Sequence of chain 1.E:
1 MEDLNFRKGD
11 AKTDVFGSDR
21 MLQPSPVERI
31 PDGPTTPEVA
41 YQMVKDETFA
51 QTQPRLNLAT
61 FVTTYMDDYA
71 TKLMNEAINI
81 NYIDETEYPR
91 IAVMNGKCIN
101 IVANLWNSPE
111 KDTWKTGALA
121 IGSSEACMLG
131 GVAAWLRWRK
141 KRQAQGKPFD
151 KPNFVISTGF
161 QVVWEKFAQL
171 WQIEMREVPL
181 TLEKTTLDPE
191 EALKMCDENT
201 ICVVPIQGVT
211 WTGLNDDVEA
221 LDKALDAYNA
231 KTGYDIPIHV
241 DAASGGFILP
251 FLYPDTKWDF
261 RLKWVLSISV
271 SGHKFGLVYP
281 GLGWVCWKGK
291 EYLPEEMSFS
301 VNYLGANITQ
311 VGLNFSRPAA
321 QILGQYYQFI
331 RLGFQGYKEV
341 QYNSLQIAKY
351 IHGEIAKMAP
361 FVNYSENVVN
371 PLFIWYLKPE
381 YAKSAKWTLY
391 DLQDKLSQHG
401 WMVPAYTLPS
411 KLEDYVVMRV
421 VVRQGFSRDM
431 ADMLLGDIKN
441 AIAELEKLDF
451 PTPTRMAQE

A protein and the small-molecule ligand that binds it are described below.
Small molecule (SMILES): NCCCC(=O)O

Sequence of chain 1.B:
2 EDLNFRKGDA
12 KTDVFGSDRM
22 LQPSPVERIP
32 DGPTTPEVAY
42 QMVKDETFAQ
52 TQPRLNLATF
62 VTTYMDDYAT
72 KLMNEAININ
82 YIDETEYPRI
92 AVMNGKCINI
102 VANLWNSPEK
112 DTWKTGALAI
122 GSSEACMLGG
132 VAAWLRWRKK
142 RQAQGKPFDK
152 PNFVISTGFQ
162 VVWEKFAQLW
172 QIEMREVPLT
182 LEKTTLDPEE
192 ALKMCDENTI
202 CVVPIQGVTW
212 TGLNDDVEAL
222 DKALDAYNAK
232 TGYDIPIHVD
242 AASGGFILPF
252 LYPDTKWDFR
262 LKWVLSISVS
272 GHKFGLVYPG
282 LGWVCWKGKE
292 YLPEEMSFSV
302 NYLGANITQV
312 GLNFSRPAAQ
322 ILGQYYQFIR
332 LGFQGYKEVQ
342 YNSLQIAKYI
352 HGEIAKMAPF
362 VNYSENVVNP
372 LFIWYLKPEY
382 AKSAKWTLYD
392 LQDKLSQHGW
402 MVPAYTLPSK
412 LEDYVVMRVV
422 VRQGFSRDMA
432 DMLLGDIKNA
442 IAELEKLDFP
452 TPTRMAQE

Binding-site contacts:
Ligand atom C contacts residue SER316 of chain 1.B at 3.9 Å.
Ligand atom OXT contacts residue ASN81 of chain 1.B at 3.0 Å (h-bond).
Ligand atom CG contacts residue ASP84 of chain 1.B at 3.7 Å.
Ligand atom CB contacts residue PHE315 of chain 1.B at 3.6 Å (hydrophobic).
Ligand atom C contacts residue VAL62 of chain 1.E at 3.8 Å (hydrophobic).
Ligand atom N contacts residue THR210 of chain 1.E at 4.0 Å.
Ligand atom N contacts residue LYS274 of chain 1.E at 3.0 Å (salt-bridge).
Ligand atom CG contacts residue SER316 of chain 1.B at 3.3 Å.
Ligand atom OXT contacts residue SER316 of chain 1.B at 4.2 Å.
Ligand atom CD contacts residue LYS274 of chain 1.E at 3.9 Å.
Ligand atom C contacts residue THR60 of chain 1.E at 3.3 Å.
Ligand atom C contacts residue ASN81 of chain 1.B at 3.7 Å.
Ligand atom C contacts residue PHE61 of chain 1.E at 3.7 Å (hydrophobic).
Ligand atom O contacts residue PHE61 of chain 1.E at 2.7 Å (h-bond).
Ligand atom OXT contacts residue PHE61 of chain 1.E at 3.9 Å.
Ligand atom N contacts residue PHE61 of chain 1.E at 3.3 Å.
Ligand atom CG contacts residue ASN81 of chain 1.B at 4.0 Å.
Ligand atom OXT contacts residue VAL62 of chain 1.E at 3.8 Å.
Ligand atom OXT contacts residue ASP84 of chain 1.B at 2.6 Å (salt-bridge).
Ligand atom O contacts residue VAL62 of chain 1.E at 3.7 Å.
Ligand atom O contacts residue THR60 of chain 1.E at 3.3 Å (h-bond).
Ligand atom CD contacts residue THR210 of chain 1.E at 4.4 Å.
Ligand atom CG contacts residue ILE83 of chain 1.B at 4.0 Å (hydrophobic).
Ligand atom N contacts residue PLP1 of chain 1.O at 3.1 Å.
Ligand atom C contacts residue ASP84 of chain 1.B at 3.5 Å.
Ligand atom CD contacts residue GLN161 of chain 1.E at 3.4 Å.
Ligand atom CG contacts residue PHE315 of chain 1.B at 3.9 Å (hydrophobic).
Ligand atom CD contacts residue PHE315 of chain 1.B at 4.0 Å (hydrophobic).
Ligand atom CG contacts residue PLP1 of chain 1.O at 4.3 Å.
Ligand atom CB contacts residue GLN161 of chain 1.E at 4.2 Å.
Ligand atom OXT contacts residue THR60 of chain 1.E at 2.5 Å (h-bond).
Ligand atom O contacts residue LYS274 of chain 1.E at 4.2 Å.
Ligand atom CD contacts residue PLP1 of chain 1.O at 3.4 Å.